Binding-site contacts:
Ligand atom CE3 contacts residue PRO114 of chain 1.C at 3.8 Å (hydrophobic).
Ligand atom CD1 contacts residue ILE77 of chain 1.C at 4.4 Å (hydrophobic).
Ligand atom CB contacts residue GLU74 of chain 1.C at 3.5 Å.
Ligand atom CE2 contacts residue ASP181 of chain 1.C at 4.0 Å.
Ligand atom CA contacts residue GLU74 of chain 1.C at 4.4 Å.
Ligand atom CH2 contacts residue ARG179 of chain 1.C at 3.9 Å.
Ligand atom CG contacts residue ILE77 of chain 1.C at 4.0 Å (hydrophobic).
Ligand atom OD1 contacts residue HIC75 of chain 1.C at 4.0 Å.
Ligand atom C contacts residue GLU74 of chain 1.C at 3.9 Å.
Ligand atom CB contacts residue GLU74 of chain 1.C at 3.6 Å.
Ligand atom CZ2 contacts residue ASP181 of chain 1.C at 3.8 Å.
Ligand atom CG contacts residue GLU74 of chain 1.C at 3.8 Å.
Ligand atom N contacts residue ILE77 of chain 1.C at 3.5 Å.
Ligand atom OD1 contacts residue GLU74 of chain 1.C at 4.4 Å.
Ligand atom N contacts residue GLU74 of chain 1.C at 3.6 Å.
Ligand atom CB contacts residue ILE77 of chain 1.C at 4.5 Å (hydrophobic).
Ligand atom CE2 contacts residue ILE77 of chain 1.C at 4.0 Å (hydrophobic).
Ligand atom CD2 contacts residue ILE77 of chain 1.C at 3.7 Å (hydrophobic).
Ligand atom CA contacts residue GLU74 of chain 1.C at 4.0 Å.
Ligand atom CZ2 contacts residue ILE77 of chain 1.C at 4.5 Å (hydrophobic).
Ligand atom CZ3 contacts residue ILE77 of chain 1.C at 4.3 Å (hydrophobic).
Ligand atom CH2 contacts residue PRO114 of chain 1.C at 4.4 Å (hydrophobic).
Ligand atom CZ3 contacts residue PRO114 of chain 1.C at 3.8 Å (hydrophobic).
Ligand atom NE1 contacts residue ILE77 of chain 1.C at 4.5 Å.
Ligand atom CE3 contacts residue ILE77 of chain 1.C at 3.9 Å (hydrophobic).
Ligand atom CE2 contacts residue ARG179 of chain 1.C at 4.4 Å.
Ligand atom CD contacts residue HIC75 of chain 1.C at 4.5 Å.
Ligand atom CG contacts residue HIC75 of chain 1.C at 4.2 Å.
Ligand atom O contacts residue GLU74 of chain 1.C at 4.4 Å.
Ligand atom NE1 contacts residue ASP181 of chain 1.C at 3.5 Å (salt-bridge).
Ligand atom CA contacts residue ILE77 of chain 1.C at 3.7 Å (hydrophobic).
Ligand atom CZ2 contacts residue ARG179 of chain 1.C at 3.5 Å.
Ligand atom CB contacts residue ILE77 of chain 1.C at 4.1 Å (hydrophobic).

Sequence of chain 1.C:
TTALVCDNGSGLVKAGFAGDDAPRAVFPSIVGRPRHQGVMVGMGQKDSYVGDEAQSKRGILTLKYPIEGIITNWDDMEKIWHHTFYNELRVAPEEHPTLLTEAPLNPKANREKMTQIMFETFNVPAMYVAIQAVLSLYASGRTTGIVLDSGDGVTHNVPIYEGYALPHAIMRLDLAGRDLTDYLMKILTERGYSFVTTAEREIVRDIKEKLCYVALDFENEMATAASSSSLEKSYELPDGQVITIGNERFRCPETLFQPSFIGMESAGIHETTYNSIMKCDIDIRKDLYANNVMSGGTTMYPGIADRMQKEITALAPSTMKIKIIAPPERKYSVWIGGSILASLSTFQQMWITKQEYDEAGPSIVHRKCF

A protein and the small-molecule ligand that binds it are described below.
Small molecule (SMILES): C[C@@H]1NC(=O)[C@H](C[C@@](C)(O)CO)NC(=O)[C@@H]2CC3=C(N=C4C=CC=CC43)SC[C@H](NC(=O)[C@@H]([C@H](C)O)NC1=O)C(=O)N1C[C@H](O)C[C@H]1C(=O)N[C@@H](C)C(=O)N2